The small molecule below binds the protein below.
Small molecule (SMILES): CC1(C)CCC(Cc2cc(O)c(-c3ccccc3)c(=O)[nH]2)CC1

Sequence of chain 1.A:
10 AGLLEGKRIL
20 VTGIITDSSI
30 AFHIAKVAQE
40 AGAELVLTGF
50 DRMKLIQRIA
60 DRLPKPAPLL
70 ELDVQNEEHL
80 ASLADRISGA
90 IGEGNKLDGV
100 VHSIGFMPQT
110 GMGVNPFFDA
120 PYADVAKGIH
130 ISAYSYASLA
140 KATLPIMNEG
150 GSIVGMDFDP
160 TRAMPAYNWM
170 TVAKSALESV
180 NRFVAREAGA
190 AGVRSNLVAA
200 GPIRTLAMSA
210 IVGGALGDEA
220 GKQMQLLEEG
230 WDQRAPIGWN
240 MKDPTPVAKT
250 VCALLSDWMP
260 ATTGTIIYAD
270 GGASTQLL

Binding-site contacts:
Ligand atom C3 contacts residue MET207 of chain 1.A at 4.1 Å (hydrophobic).
Ligand atom C13 contacts residue NAD1 of chain 1.C at 3.5 Å.
Ligand atom C3 contacts residue NAD1 of chain 1.C at 3.3 Å.
Ligand atom C16 contacts residue PHE105 of chain 1.A at 3.9 Å (hydrophobic).
Ligand atom C4 contacts residue MET207 of chain 1.A at 3.8 Å (hydrophobic).
Ligand atom C14 contacts residue NAD1 of chain 1.C at 3.7 Å.
Ligand atom C6 contacts residue MET223 of chain 1.A at 3.8 Å (hydrophobic).
Ligand atom O contacts residue MET169 of chain 1.A at 4.1 Å.
Ligand atom C15 contacts residue MET169 of chain 1.A at 3.9 Å (hydrophobic).
Ligand atom C17 contacts residue NAD1 of chain 1.C at 3.5 Å.
Ligand atom O contacts residue NAD1 of chain 1.C at 2.4 Å (h-bond).
Ligand atom C1 contacts residue TYR166 of chain 1.A at 3.4 Å (hydrophobic).
Ligand atom C17 contacts residue GLY104 of chain 1.A at 4.0 Å.
Ligand atom N contacts residue MET207 of chain 1.A at 3.5 Å (h-bond).
Ligand atom C15 contacts residue PHE105 of chain 1.A at 3.8 Å (hydrophobic).
Ligand atom C10 contacts residue TYR166 of chain 1.A at 3.7 Å (hydrophobic).
Ligand atom C19 contacts residue NAD1 of chain 1.C at 3.7 Å.
Ligand atom C contacts residue NAD1 of chain 1.C at 3.4 Å.
Ligand atom C1 contacts residue NAD1 of chain 1.C at 3.5 Å.
Ligand atom C14 contacts residue MET169 of chain 1.A at 3.9 Å (hydrophobic).
Ligand atom C15 contacts residue GLY104 of chain 1.A at 3.7 Å.
Ligand atom C11 contacts residue TYR166 of chain 1.A at 3.4 Å (hydrophobic).
Ligand atom C5 contacts residue MET207 of chain 1.A at 3.9 Å (hydrophobic).
Ligand atom C2 contacts residue NAD1 of chain 1.C at 3.3 Å.
Ligand atom O1 contacts residue MET207 of chain 1.A at 3.9 Å.
Ligand atom C9 contacts residue PHE157 of chain 1.A at 4.1 Å (hydrophobic).
Ligand atom O contacts residue LYS173 of chain 1.A at 3.9 Å.
Ligand atom C1 contacts residue PHE157 of chain 1.A at 4.0 Å (hydrophobic).
Ligand atom C contacts residue TYR166 of chain 1.A at 3.2 Å (hydrophobic).
Ligand atom O1 contacts residue NAD1 of chain 1.C at 3.9 Å.
Ligand atom C12 contacts residue NAD1 of chain 1.C at 3.8 Å.
Ligand atom C2 contacts residue TYR166 of chain 1.A at 4.2 Å (hydrophobic).
Ligand atom O contacts residue TYR166 of chain 1.A at 2.5 Å (h-bond).
Ligand atom C18 contacts residue NAD1 of chain 1.C at 3.6 Å.
Ligand atom C3 contacts residue PHE157 of chain 1.A at 4.0 Å (hydrophobic).
Ligand atom N contacts residue NAD1 of chain 1.C at 3.4 Å (h-bond).
Ligand atom C5 contacts residue PHE157 of chain 1.A at 3.9 Å (hydrophobic).
Ligand atom C9 contacts residue MET163 of chain 1.A at 3.7 Å (hydrophobic).
Ligand atom C16 contacts residue GLY104 of chain 1.A at 3.1 Å.
Ligand atom C8 contacts residue ALA165 of chain 1.A at 4.0 Å (hydrophobic).